A protein and the small-molecule ligand that binds it are described below.
Small molecule (SMILES): [NH3+][Pt]1([NH3+])OC(=O)C2(CCC2)C(=O)O1

Binding-site contacts:
Ligand atom N1 contacts residue LYS96 of chain 1.A at 4.3 Å.
Ligand atom N1 contacts residue HIS15 of chain 1.A at 2.9 Å (h-bond).
Ligand atom PT1 contacts residue HIS15 of chain 1.A at 2.2 Å.
Ligand atom N1 contacts residue VAL92 of chain 1.A at 4.3 Å.
Ligand atom N1 contacts residue ASN93 of chain 1.A at 3.2 Å (h-bond).
Ligand atom PT1 contacts residue ARG14 of chain 1.A at 4.4 Å.
Ligand atom N1 contacts residue THR89 of chain 1.A at 3.8 Å.

Sequence of chain 1.A:
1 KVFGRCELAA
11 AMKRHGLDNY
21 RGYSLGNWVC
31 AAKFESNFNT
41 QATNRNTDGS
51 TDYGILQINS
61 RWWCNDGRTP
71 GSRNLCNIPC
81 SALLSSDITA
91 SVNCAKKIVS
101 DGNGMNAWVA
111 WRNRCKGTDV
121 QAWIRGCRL